Sequence of chain 1.A:
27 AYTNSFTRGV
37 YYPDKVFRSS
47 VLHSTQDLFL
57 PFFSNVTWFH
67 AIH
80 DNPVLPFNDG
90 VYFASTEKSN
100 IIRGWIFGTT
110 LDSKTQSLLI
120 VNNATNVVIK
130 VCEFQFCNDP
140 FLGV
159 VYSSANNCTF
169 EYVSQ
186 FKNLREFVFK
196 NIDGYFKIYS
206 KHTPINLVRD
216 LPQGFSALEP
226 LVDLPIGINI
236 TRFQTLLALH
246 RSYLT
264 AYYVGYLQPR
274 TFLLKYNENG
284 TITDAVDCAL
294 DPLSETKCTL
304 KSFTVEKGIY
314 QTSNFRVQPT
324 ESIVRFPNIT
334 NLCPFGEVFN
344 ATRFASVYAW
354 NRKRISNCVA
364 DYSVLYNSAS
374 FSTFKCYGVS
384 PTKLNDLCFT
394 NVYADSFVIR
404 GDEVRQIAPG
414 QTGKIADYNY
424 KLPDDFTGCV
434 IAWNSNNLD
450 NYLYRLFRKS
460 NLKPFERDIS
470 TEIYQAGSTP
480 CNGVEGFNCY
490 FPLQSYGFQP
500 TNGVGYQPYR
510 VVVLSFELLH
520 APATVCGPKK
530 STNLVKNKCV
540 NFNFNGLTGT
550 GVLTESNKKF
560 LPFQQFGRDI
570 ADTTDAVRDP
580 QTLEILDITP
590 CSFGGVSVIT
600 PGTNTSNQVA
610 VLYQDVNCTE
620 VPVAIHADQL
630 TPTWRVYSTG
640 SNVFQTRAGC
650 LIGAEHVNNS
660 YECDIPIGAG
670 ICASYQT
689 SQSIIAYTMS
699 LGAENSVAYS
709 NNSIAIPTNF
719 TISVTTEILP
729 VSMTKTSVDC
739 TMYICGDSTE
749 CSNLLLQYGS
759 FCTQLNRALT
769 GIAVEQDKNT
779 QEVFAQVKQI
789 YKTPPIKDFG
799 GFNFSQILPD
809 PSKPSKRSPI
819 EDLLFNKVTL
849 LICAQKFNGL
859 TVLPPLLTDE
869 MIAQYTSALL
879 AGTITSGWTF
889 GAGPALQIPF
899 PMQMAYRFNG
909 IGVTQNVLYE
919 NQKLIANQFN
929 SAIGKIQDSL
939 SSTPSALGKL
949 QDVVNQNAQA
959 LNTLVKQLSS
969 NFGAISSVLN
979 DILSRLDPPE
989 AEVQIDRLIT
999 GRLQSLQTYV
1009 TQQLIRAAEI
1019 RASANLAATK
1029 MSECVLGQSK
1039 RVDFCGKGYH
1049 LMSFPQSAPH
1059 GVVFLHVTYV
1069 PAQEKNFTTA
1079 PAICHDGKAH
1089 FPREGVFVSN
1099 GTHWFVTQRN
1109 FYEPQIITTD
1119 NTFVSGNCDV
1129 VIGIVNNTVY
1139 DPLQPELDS

This protein binds this small molecule.
Small molecule (SMILES): CC(=O)N[C@@H]1[C@@H](O)[C@H](O)[C@@H](CO)O[C@H]1O

Binding-site contacts:
Ligand atom C4 contacts residue ASN1074 of chain 1.A at 4.2 Å.
Ligand atom C2 contacts residue ASN1074 of chain 1.A at 3.1 Å.
Ligand atom C6 contacts residue ASN1074 of chain 1.A at 4.2 Å.
Ligand atom O5 contacts residue ASN1074 of chain 1.A at 2.2 Å (h-bond).
Ligand atom C5 contacts residue ASN1074 of chain 1.A at 3.2 Å.
Ligand atom C8 contacts residue ASN1074 of chain 1.A at 4.5 Å.
Ligand atom C3 contacts residue ASN1074 of chain 1.A at 4.0 Å.
Ligand atom N2 contacts residue ASN1074 of chain 1.A at 3.6 Å.
Ligand atom C1 contacts residue ASN1074 of chain 1.A at 1.6 Å.
Ligand atom C7 contacts residue ASN1074 of chain 1.A at 4.3 Å.